The small molecule below binds the protein below.
Small molecule (SMILES): Oc1ccc(F)cc1O

Binding-site contacts:
Ligand atom C2 contacts residue TYR16 of chain 2.D at 4.0 Å (hydrophobic).
Ligand atom C4 contacts residue PRO15 of chain 2.D at 3.4 Å (hydrophobic).
Ligand atom C6 contacts residue ARG157 of chain 2.E at 3.6 Å.
Ligand atom F9 contacts residue TYR147 of chain 2.E at 3.7 Å.
Ligand atom C3 contacts residue FE1 of chain 2.U at 4.1 Å.
Ligand atom O8 contacts residue TYR108 of chain 2.E at 3.1 Å (h-bond).
Ligand atom O8 contacts residue PRO15 of chain 2.D at 4.4 Å.
Ligand atom C2 contacts residue PRO15 of chain 2.D at 3.9 Å (hydrophobic).
Ligand atom C1 contacts residue HIS162 of chain 2.E at 4.4 Å.
Ligand atom C3 contacts residue TYR147 of chain 2.E at 4.0 Å (hydrophobic).
Ligand atom C1 contacts residue TYR108 of chain 2.E at 4.2 Å (hydrophobic).
Ligand atom C6 contacts residue TYR147 of chain 2.E at 3.9 Å (hydrophobic).
Ligand atom O7 contacts residue TYR108 of chain 2.E at 3.7 Å.
Ligand atom O8 contacts residue TYR16 of chain 2.D at 3.8 Å.
Ligand atom C1 contacts residue FE1 of chain 2.U at 2.8 Å.
Ligand atom C4 contacts residue TYR16 of chain 2.D at 3.8 Å (hydrophobic).
Ligand atom F9 contacts residue PRO15 of chain 2.D at 3.0 Å.
Ligand atom C1 contacts residue HIS160 of chain 2.E at 4.2 Å.
Ligand atom C3 contacts residue PRO15 of chain 2.D at 3.3 Å (hydrophobic).
Ligand atom F9 contacts residue TYR16 of chain 2.D at 3.5 Å.
Ligand atom C4 contacts residue TYR147 of chain 2.E at 3.5 Å (hydrophobic).
Ligand atom C2 contacts residue TYR108 of chain 2.E at 3.9 Å (hydrophobic).
Ligand atom C5 contacts residue TYR147 of chain 2.E at 3.6 Å (hydrophobic).
Ligand atom O8 contacts residue HIS160 of chain 2.E at 4.2 Å.
Ligand atom O8 contacts residue HIS162 of chain 2.E at 3.2 Å (h-bond).
Ligand atom C5 contacts residue PRO15 of chain 2.D at 4.3 Å (hydrophobic).
Ligand atom C1 contacts residue TYR147 of chain 2.E at 4.2 Å (hydrophobic).
Ligand atom C2 contacts residue HIS162 of chain 2.E at 4.2 Å.
Ligand atom O7 contacts residue ARG157 of chain 2.E at 2.8 Å (salt-bridge).
Ligand atom O7 contacts residue HIS162 of chain 2.E at 3.6 Å.
Ligand atom O8 contacts residue FE1 of chain 2.U at 2.1 Å.
Ligand atom C3 contacts residue TYR16 of chain 2.D at 3.3 Å (hydrophobic).
Ligand atom C5 contacts residue TRP149 of chain 2.E at 4.0 Å (hydrophobic).
Ligand atom C2 contacts residue FE1 of chain 2.U at 2.8 Å.
Ligand atom O7 contacts residue FE1 of chain 2.U at 2.0 Å.
Ligand atom C6 contacts residue FE1 of chain 2.U at 4.1 Å.
Ligand atom C1 contacts residue ARG157 of chain 2.E at 3.9 Å.
Ligand atom C3 contacts residue TYR108 of chain 2.E at 4.5 Å (hydrophobic).
Ligand atom O7 contacts residue HIS160 of chain 2.E at 2.9 Å (h-bond).

Sequence of chain 2.D:
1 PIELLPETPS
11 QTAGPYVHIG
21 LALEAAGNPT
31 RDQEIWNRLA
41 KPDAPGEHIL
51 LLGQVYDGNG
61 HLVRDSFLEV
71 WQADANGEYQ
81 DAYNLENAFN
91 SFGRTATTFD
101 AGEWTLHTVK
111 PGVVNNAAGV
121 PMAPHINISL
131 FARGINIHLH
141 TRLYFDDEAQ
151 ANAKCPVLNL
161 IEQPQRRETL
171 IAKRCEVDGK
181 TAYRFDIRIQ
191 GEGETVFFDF

Sequence of chain 2.E:
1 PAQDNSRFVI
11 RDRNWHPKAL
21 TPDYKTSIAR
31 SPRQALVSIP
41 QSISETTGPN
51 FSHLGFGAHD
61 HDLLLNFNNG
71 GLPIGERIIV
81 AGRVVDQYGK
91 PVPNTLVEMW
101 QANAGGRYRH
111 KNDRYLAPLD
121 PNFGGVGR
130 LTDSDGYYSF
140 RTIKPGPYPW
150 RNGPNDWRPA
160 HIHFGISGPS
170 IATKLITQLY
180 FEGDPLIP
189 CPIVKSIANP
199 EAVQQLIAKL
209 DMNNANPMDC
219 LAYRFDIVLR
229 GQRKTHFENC